Sequence of chain 1.I:
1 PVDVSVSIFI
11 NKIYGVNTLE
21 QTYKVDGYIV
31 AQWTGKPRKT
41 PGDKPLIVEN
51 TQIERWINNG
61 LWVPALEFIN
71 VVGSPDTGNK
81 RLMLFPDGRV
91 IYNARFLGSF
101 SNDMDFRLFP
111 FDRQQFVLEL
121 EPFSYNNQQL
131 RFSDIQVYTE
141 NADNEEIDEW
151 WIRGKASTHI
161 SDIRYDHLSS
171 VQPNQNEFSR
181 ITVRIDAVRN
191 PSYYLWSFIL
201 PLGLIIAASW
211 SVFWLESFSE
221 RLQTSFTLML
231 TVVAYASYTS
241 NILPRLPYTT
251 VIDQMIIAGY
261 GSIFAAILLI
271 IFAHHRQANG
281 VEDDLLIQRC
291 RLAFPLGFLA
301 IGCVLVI

This protein binds this small molecule.
Small molecule (SMILES): C[C@]12CC3(N)CC(Br)(C1)C[C@@](C)(C3)C2

Sequence of chain 1.H:
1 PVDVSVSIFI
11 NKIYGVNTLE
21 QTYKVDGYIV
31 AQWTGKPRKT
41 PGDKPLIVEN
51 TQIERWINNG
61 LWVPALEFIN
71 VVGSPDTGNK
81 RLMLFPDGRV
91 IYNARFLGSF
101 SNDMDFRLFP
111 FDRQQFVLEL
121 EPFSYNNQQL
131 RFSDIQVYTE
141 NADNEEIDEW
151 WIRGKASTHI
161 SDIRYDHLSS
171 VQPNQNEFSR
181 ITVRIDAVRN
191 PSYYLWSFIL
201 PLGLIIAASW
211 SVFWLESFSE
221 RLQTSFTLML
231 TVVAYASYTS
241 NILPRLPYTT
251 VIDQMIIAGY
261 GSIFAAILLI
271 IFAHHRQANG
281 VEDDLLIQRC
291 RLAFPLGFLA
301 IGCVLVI

Binding-site contacts:
Ligand atom C06 contacts residue GLU121 of chain 1.I at 4.1 Å.
Ligand atom N contacts residue PHE123 of chain 1.I at 4.0 Å.
Ligand atom C09 contacts residue PHE123 of chain 1.I at 3.6 Å (hydrophobic).
Ligand atom C11 contacts residue ARG81 of chain 1.H at 4.1 Å.
Ligand atom C07 contacts residue GLU67 of chain 1.I at 4.2 Å.
Ligand atom C09 contacts residue GLU67 of chain 1.I at 4.2 Å.
Ligand atom C04 contacts residue PHE9 of chain 1.H at 4.4 Å (hydrophobic).
Ligand atom C03 contacts residue TYR165 of chain 1.I at 3.5 Å (hydrophobic).
Ligand atom C06 contacts residue GLU67 of chain 1.I at 4.3 Å.
Ligand atom C08 contacts residue PHE178 of chain 1.I at 3.6 Å (hydrophobic).
Ligand atom C07 contacts residue PHE123 of chain 1.I at 4.3 Å (hydrophobic).
Ligand atom C07 contacts residue PRO122 of chain 1.I at 4.3 Å (hydrophobic).
Ligand atom C07 contacts residue GLU121 of chain 1.I at 4.0 Å.
Ligand atom C04 contacts residue TYR165 of chain 1.I at 4.2 Å (hydrophobic).
Ligand atom N contacts residue GLU121 of chain 1.I at 3.4 Å (salt-bridge).
Ligand atom N contacts residue GLU67 of chain 1.I at 3.5 Å (salt-bridge).
Ligand atom C06 contacts residue TYR165 of chain 1.I at 3.7 Å (hydrophobic).
Ligand atom C02 contacts residue PHE178 of chain 1.I at 4.3 Å (hydrophobic).
Ligand atom N contacts residue PHE178 of chain 1.I at 4.3 Å.
Ligand atom BR contacts residue ASN93 of chain 1.H at 3.9 Å.
Ligand atom C02 contacts residue TYR165 of chain 1.I at 3.6 Å (hydrophobic).
Ligand atom C08 contacts residue GLU121 of chain 1.I at 4.0 Å.
Ligand atom C09 contacts residue TYR28 of chain 1.H at 4.1 Å (hydrophobic).
Ligand atom C08 contacts residue TYR165 of chain 1.I at 3.5 Å (hydrophobic).
Ligand atom BR contacts residue PHE123 of chain 1.I at 3.9 Å.
Ligand atom C01 contacts residue TYR165 of chain 1.I at 3.4 Å (hydrophobic).
Ligand atom N contacts residue PRO122 of chain 1.I at 3.0 Å (h-bond).
Ligand atom C05 contacts residue TYR28 of chain 1.H at 3.9 Å (hydrophobic).
Ligand atom BR contacts residue TYR28 of chain 1.H at 3.8 Å.
Ligand atom C07 contacts residue TYR165 of chain 1.I at 4.3 Å (hydrophobic).
Ligand atom C contacts residue TYR28 of chain 1.H at 3.6 Å (hydrophobic).
Ligand atom C01 contacts residue PHE178 of chain 1.I at 3.8 Å (hydrophobic).
Ligand atom C10 contacts residue TYR28 of chain 1.H at 4.1 Å (hydrophobic).
Ligand atom C04 contacts residue TYR28 of chain 1.H at 4.3 Å (hydrophobic).
Ligand atom C05 contacts residue PHE9 of chain 1.H at 3.6 Å (hydrophobic).
Ligand atom BR contacts residue ARG81 of chain 1.H at 4.4 Å.
Ligand atom C03 contacts residue PHE9 of chain 1.H at 4.1 Å (hydrophobic).
Ligand atom C06 contacts residue TYR28 of chain 1.H at 4.0 Å (hydrophobic).
Ligand atom C contacts residue PHE9 of chain 1.H at 4.2 Å (hydrophobic).
Ligand atom C05 contacts residue TYR165 of chain 1.I at 4.2 Å (hydrophobic).